Binding-site contacts:
Ligand atom C32 contacts residue ASP25 of chain 1.A at 3.3 Å.
Ligand atom N20 contacts residue GLY27 of chain 1.B at 3.0 Å (h-bond).
Ligand atom N1 contacts residue ASP29 of chain 1.A at 3.8 Å.
Ligand atom C16 contacts residue ASP25 of chain 1.A at 3.0 Å.
Ligand atom C1 contacts residue ASP30 of chain 1.A at 3.5 Å.
Ligand atom C36 contacts residue ILE50 of chain 1.B at 3.6 Å (hydrophobic).
Ligand atom C30 contacts residue GLY48 of chain 1.B at 3.1 Å.
Ligand atom O23 contacts residue ALA28 of chain 1.B at 3.3 Å.
Ligand atom O18 contacts residue ASP25 of chain 1.A at 2.5 Å (salt-bridge).
Ligand atom C15 contacts residue VAL82 of chain 1.B at 3.6 Å (hydrophobic).
Ligand atom C32 contacts residue GLY27 of chain 1.B at 3.7 Å.
Ligand atom C29 contacts residue GLY27 of chain 1.B at 3.7 Å.
Ligand atom O26 contacts residue ASP29 of chain 1.B at 3.1 Å (salt-bridge).
Ligand atom O18 contacts residue ALA28 of chain 1.B at 3.7 Å.
Ligand atom C36 contacts residue GLY49 of chain 1.B at 3.5 Å.
Ligand atom O28 contacts residue ALA28 of chain 1.B at 3.8 Å.
Ligand atom O9 contacts residue GLY49 of chain 1.A at 3.5 Å.
Ligand atom C6 contacts residue ALA28 of chain 1.A at 3.5 Å (hydrophobic).
Ligand atom C17 contacts residue ASP25 of chain 1.B at 3.2 Å.
Ligand atom N1 contacts residue ASP30 of chain 1.A at 3.2 Å (salt-bridge).
Ligand atom O26 contacts residue ALA28 of chain 1.B at 3.7 Å.
Ligand atom C33 contacts residue GLY27 of chain 1.B at 3.2 Å.
Ligand atom O18 contacts residue ASP25 of chain 1.B at 2.5 Å (salt-bridge).
Ligand atom O26 contacts residue ASP30 of chain 1.B at 3.0 Å (salt-bridge).
Ligand atom C27 contacts residue ASP29 of chain 1.B at 3.5 Å.
Ligand atom C31 contacts residue GLY48 of chain 1.B at 3.3 Å.
Ligand atom C12 contacts residue GLY27 of chain 1.A at 3.6 Å.
Ligand atom C36 contacts residue PRO81 of chain 1.A at 3.6 Å (hydrophobic).
Ligand atom C7 contacts residue ASP30 of chain 1.A at 3.4 Å.
Ligand atom O28 contacts residue ASP29 of chain 1.B at 2.8 Å (salt-bridge).
Ligand atom O9 contacts residue ILE50 of chain 1.B at 3.0 Å.
Ligand atom C29 contacts residue ASP29 of chain 1.B at 3.6 Å.
Ligand atom C18 contacts residue PRO81 of chain 1.B at 3.8 Å (hydrophobic).
Ligand atom C18 contacts residue VAL82 of chain 1.B at 3.6 Å (hydrophobic).
Ligand atom C17 contacts residue ASP25 of chain 1.A at 3.2 Å.
Ligand atom O10 contacts residue ILE50 of chain 1.B at 3.6 Å.
Ligand atom C7 contacts residue ALA28 of chain 1.A at 3.5 Å (hydrophobic).
Ligand atom O18 contacts residue GLY27 of chain 1.B at 3.3 Å.
Ligand atom C7 contacts residue VAL32 of chain 1.A at 3.7 Å (hydrophobic).
Ligand atom C4 contacts residue GLY48 of chain 1.A at 3.2 Å.

Sequence of chain 1.B:
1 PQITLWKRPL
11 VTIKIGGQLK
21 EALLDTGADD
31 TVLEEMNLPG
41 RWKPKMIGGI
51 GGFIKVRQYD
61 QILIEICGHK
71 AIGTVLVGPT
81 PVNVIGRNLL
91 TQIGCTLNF

This small molecule binds to this protein.
Small molecule (SMILES): CC[C@H](C)CN(C[C@@H](O)[C@H](Cc1ccccc1)NC(=O)O[C@H]1CO[C@H]2OCC[C@H]21)S(=O)(=O)c1ccc2ncsc2c1

Sequence of chain 1.A:
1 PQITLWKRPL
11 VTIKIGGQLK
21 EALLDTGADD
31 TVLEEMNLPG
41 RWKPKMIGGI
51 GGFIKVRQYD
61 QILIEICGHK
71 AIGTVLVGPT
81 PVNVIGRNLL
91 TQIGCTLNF